Binding-site contacts:
Ligand atom C17 contacts residue ILE141 of chain 2.A at 3.8 Å (hydrophobic).
Ligand atom C11 contacts residue GLY148 of chain 2.A at 3.5 Å.
Ligand atom C16 contacts residue TYR144 of chain 2.A at 3.4 Å (hydrophobic).
Ligand atom N4 contacts residue GLY142 of chain 2.A at 2.9 Å (h-bond).
Ligand atom C14 contacts residue SER96 of chain 2.A at 3.6 Å.
Ligand atom C9 contacts residue LEU95 of chain 2.A at 3.3 Å (hydrophobic).
Ligand atom C1 contacts residue TYR123 of chain 2.A at 3.2 Å (hydrophobic).
Ligand atom C7 contacts residue TYR94 of chain 2.A at 3.1 Å (hydrophobic).
Ligand atom C14 contacts residue LEU95 of chain 2.A at 3.9 Å (hydrophobic).
Ligand atom N3 contacts residue PRO97 of chain 2.A at 3.9 Å.
Ligand atom O contacts residue SER140 of chain 2.A at 3.4 Å.
Ligand atom C3 contacts residue PRO97 of chain 2.A at 3.8 Å (hydrophobic).
Ligand atom C8 contacts residue TYR94 of chain 2.A at 3.0 Å (hydrophobic).
Ligand atom C7 contacts residue SER96 of chain 2.A at 3.5 Å.
Ligand atom C contacts residue GLU124 of chain 2.A at 3.9 Å.
Ligand atom C16 contacts residue LEU146 of chain 2.A at 3.6 Å (hydrophobic).
Ligand atom N2 contacts residue GLY148 of chain 2.A at 3.9 Å.
Ligand atom C6 contacts residue PRO97 of chain 2.A at 3.9 Å (hydrophobic).
Ligand atom O contacts residue ILE141 of chain 2.A at 2.8 Å (h-bond).
Ligand atom C2 contacts residue GLU124 of chain 2.A at 4.0 Å.
Ligand atom N4 contacts residue TYR144 of chain 2.A at 3.1 Å (h-bond).
Ligand atom C8 contacts residue LEU95 of chain 2.A at 3.2 Å (hydrophobic).
Ligand atom N4 contacts residue SER140 of chain 2.A at 3.3 Å (h-bond).
Ligand atom O contacts residue SER96 of chain 2.A at 3.9 Å.
Ligand atom C contacts residue ARG162 of chain 1.A at 3.8 Å.
Ligand atom C14 contacts residue PRO152 of chain 2.A at 3.7 Å (hydrophobic).
Ligand atom C15 contacts residue PRO97 of chain 2.A at 3.9 Å (hydrophobic).
Ligand atom C12 contacts residue GLY148 of chain 2.A at 3.9 Å.
Ligand atom N3 contacts residue LEU146 of chain 2.A at 3.0 Å (h-bond).
Ligand atom C12 contacts residue LEU146 of chain 2.A at 3.9 Å (hydrophobic).
Ligand atom C14 contacts residue PRO97 of chain 2.A at 3.9 Å (hydrophobic).
Ligand atom C4 contacts residue VAL145 of chain 2.A at 3.3 Å (hydrophobic).
Ligand atom C11 contacts residue GLY121 of chain 2.A at 3.8 Å.
Ligand atom C8 contacts residue SER96 of chain 2.A at 3.5 Å.
Ligand atom C16 contacts residue PRO97 of chain 2.A at 3.7 Å (hydrophobic).
Ligand atom C11 contacts residue GLY149 of chain 2.A at 3.8 Å.
Ligand atom C17 contacts residue SER140 of chain 2.A at 3.7 Å.
Ligand atom N2 contacts residue LEU146 of chain 2.A at 3.1 Å (h-bond).
Ligand atom C2 contacts residue TYR123 of chain 2.A at 3.0 Å (hydrophobic).
Ligand atom C13 contacts residue LEU95 of chain 2.A at 3.8 Å (hydrophobic).

This small molecule binds to this protein.
Small molecule (SMILES): CN1CCN(c2ccccc2CNc2ccc(C(N)=O)cn2)CC1

Sequence of chain 2.A:
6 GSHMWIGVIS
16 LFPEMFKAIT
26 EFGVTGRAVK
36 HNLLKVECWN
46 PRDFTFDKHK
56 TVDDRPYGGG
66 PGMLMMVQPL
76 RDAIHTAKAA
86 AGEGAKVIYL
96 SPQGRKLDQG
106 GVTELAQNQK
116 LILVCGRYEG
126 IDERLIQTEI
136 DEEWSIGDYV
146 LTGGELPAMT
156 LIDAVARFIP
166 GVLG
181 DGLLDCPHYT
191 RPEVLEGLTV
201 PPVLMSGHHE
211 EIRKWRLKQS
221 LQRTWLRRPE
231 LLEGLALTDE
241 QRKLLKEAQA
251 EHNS

Sequence of chain 1.A:
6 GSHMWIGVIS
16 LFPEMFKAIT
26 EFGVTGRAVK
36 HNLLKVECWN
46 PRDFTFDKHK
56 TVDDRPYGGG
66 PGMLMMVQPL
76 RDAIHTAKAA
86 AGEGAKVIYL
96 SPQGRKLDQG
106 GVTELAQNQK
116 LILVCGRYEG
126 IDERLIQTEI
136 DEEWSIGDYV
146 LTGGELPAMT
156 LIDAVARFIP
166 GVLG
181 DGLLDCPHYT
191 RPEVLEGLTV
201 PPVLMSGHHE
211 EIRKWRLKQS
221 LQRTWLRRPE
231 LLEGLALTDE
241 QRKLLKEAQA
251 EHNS